A protein and the small-molecule ligand that binds it are described below.
Small molecule (SMILES): CC(=O)N[C@@H]1[C@@H](O)[C@H](O)[C@@H](CO)O[C@H]1O

Binding-site contacts:
Ligand atom O5 contacts residue ASN21 of chain 2.A at 2.4 Å (h-bond).
Ligand atom C2 contacts residue ASN21 of chain 2.A at 2.5 Å.
Ligand atom O7 contacts residue GLU20 of chain 2.A at 3.2 Å (salt-bridge).
Ligand atom C5 contacts residue ASN21 of chain 2.A at 3.7 Å.
Ligand atom C4 contacts residue ASN21 of chain 2.A at 4.2 Å.
Ligand atom C7 contacts residue ASN21 of chain 2.A at 3.5 Å.
Ligand atom C8 contacts residue SER77 of chain 2.B at 4.4 Å.
Ligand atom C1 contacts residue ASN21 of chain 2.A at 1.4 Å.
Ligand atom O6 contacts residue ASN21 of chain 2.A at 4.3 Å.
Ligand atom O7 contacts residue ASN21 of chain 2.A at 3.8 Å.
Ligand atom C3 contacts residue ASN21 of chain 2.A at 3.8 Å.
Ligand atom O3 contacts residue SER77 of chain 2.B at 4.3 Å.
Ligand atom C7 contacts residue GLU20 of chain 2.A at 4.3 Å.
Ligand atom N2 contacts residue ASN21 of chain 2.A at 2.9 Å (h-bond).
Ligand atom N2 contacts residue SER77 of chain 2.B at 4.2 Å.

Sequence of chain 2.A:
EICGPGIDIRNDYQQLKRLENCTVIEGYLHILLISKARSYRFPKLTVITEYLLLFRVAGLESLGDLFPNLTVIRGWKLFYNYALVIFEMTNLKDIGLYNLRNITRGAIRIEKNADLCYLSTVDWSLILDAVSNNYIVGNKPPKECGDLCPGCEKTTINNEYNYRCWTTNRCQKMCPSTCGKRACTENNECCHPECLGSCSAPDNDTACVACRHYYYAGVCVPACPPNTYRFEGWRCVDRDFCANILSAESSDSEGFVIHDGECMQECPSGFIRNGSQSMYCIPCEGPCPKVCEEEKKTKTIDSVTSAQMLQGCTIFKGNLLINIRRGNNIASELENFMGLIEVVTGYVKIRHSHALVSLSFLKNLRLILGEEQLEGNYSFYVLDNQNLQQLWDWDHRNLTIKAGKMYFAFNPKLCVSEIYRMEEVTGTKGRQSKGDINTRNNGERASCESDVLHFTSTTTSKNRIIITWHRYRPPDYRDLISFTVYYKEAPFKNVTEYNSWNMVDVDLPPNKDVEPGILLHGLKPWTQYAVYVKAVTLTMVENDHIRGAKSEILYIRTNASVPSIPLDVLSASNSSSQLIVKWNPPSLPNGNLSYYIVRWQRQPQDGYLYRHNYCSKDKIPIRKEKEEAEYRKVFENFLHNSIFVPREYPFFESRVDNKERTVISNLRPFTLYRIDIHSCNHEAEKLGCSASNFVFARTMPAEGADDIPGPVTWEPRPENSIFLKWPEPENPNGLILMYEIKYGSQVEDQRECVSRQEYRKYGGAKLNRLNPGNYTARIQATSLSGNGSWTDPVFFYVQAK

Sequence of chain 2.B:
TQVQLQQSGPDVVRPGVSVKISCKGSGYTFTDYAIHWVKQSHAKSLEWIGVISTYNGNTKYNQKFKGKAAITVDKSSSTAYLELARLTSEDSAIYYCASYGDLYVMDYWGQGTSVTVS